Binding-site contacts:
Ligand atom O5 contacts residue ASN282 of chain 1.A at 2.4 Å (h-bond).
Ligand atom C7 contacts residue ASN282 of chain 1.A at 3.2 Å.
Ligand atom C8 contacts residue GLU281 of chain 1.A at 3.4 Å.
Ligand atom C3 contacts residue ASN282 of chain 1.A at 3.9 Å.
Ligand atom C5 contacts residue ASN282 of chain 1.A at 3.8 Å.
Ligand atom C2 contacts residue ASN282 of chain 1.A at 2.5 Å.
Ligand atom C1 contacts residue GLU281 of chain 1.A at 4.5 Å.
Ligand atom C8 contacts residue ASN280 of chain 1.A at 3.4 Å.
Ligand atom N2 contacts residue GLU281 of chain 1.A at 3.2 Å (salt-bridge).
Ligand atom O7 contacts residue ASN280 of chain 1.A at 3.6 Å (h-bond).
Ligand atom C2 contacts residue GLU281 of chain 1.A at 4.4 Å.
Ligand atom C1 contacts residue ASN282 of chain 1.A at 1.5 Å.
Ligand atom C7 contacts residue GLU281 of chain 1.A at 3.7 Å.
Ligand atom N2 contacts residue ASN282 of chain 1.A at 2.9 Å (h-bond).
Ligand atom C7 contacts residue ASN280 of chain 1.A at 3.8 Å.
Ligand atom O7 contacts residue ASN282 of chain 1.A at 3.1 Å (h-bond).
Ligand atom C4 contacts residue ASN282 of chain 1.A at 4.3 Å.
Ligand atom C8 contacts residue ASN282 of chain 1.A at 4.3 Å.

Sequence of chain 1.A:
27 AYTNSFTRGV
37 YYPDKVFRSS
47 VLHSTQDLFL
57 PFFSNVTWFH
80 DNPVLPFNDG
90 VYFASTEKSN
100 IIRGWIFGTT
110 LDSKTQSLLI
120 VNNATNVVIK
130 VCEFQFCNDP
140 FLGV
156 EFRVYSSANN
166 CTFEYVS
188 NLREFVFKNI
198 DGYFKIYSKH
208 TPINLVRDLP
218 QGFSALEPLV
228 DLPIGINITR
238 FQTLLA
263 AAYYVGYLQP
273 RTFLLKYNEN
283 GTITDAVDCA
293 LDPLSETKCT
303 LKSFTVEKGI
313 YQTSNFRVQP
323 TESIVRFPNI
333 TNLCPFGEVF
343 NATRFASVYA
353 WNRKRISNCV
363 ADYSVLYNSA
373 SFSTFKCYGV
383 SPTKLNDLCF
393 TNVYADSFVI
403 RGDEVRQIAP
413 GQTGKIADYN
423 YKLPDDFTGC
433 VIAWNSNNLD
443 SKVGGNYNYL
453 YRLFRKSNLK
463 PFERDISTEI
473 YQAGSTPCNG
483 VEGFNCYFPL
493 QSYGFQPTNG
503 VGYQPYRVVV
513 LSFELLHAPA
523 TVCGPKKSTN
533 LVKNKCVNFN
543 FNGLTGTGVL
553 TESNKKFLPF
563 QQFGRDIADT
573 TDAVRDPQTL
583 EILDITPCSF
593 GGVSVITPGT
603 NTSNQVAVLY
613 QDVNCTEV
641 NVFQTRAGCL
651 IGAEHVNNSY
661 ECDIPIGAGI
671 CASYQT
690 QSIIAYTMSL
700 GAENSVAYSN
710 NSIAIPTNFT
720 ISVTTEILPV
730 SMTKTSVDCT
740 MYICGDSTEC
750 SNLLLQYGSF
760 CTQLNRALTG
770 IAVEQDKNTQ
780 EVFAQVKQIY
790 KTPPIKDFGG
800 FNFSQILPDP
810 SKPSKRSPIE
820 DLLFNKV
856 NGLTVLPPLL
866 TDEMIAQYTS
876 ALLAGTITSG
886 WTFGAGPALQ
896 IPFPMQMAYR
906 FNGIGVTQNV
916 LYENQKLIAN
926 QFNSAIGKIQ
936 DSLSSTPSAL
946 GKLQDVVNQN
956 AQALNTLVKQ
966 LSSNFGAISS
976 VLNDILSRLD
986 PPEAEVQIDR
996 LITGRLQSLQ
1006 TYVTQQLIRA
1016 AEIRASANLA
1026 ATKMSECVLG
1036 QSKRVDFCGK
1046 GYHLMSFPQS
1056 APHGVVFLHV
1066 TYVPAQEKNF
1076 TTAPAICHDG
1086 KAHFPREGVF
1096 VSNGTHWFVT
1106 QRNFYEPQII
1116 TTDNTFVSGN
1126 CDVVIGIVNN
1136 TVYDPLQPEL

A protein and the small-molecule ligand that binds it are described below.
Small molecule (SMILES): CC(=O)N[C@@H]1[C@@H](O)[C@H](O)[C@@H](CO)O[C@H]1O